The protein below binds the small molecule below.
Small molecule (SMILES): Cc1cc(CCCOc2c(C)cc(-c3noc(C(F)(F)F)n3)cc2C)on1

Sequence of chain 15.A:
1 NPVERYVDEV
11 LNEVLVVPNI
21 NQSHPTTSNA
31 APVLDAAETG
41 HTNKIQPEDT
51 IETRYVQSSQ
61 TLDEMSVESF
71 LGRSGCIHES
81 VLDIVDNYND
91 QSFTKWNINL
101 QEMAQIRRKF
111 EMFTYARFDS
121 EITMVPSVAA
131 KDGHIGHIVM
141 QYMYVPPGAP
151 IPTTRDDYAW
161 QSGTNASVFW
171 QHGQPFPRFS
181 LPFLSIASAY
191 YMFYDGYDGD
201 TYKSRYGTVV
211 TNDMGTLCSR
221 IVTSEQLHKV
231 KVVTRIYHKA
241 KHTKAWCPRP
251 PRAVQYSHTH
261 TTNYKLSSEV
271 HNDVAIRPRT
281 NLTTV

Binding-site contacts:
Ligand atom C6B contacts residue LEU181 of chain 15.A at 3.3 Å (hydrophobic).
Ligand atom C3A contacts residue PHE179 of chain 15.A at 3.1 Å (hydrophobic).
Ligand atom F2 contacts residue TYR142 of chain 15.A at 2.8 Å.
Ligand atom O1 contacts residue MET214 of chain 15.A at 3.5 Å (h-bond).
Ligand atom CM4 contacts residue TYR144 of chain 15.A at 3.9 Å (hydrophobic).
Ligand atom O1B contacts residue ILE98 of chain 15.A at 3.3 Å.
Ligand atom N3A contacts residue TYR144 of chain 15.A at 3.5 Å.
Ligand atom O1A contacts residue LEU217 of chain 15.A at 3.0 Å.
Ligand atom C5B contacts residue ILE98 of chain 15.A at 3.5 Å (hydrophobic).
Ligand atom CM3 contacts residue ASN212 of chain 15.A at 3.4 Å.
Ligand atom F3 contacts residue VAL168 of chain 15.A at 3.0 Å.
Ligand atom CM6 contacts residue LEU181 of chain 15.A at 3.5 Å (hydrophobic).
Ligand atom O1A contacts residue PHE179 of chain 15.A at 3.3 Å.
Ligand atom CM2 contacts residue ILE77 of chain 15.A at 3.1 Å (hydrophobic).
Ligand atom F2 contacts residue TYR144 of chain 15.A at 3.0 Å.
Ligand atom N1A contacts residue MET124 of chain 15.A at 3.5 Å.
Ligand atom F1 contacts residue TYR144 of chain 15.A at 3.3 Å.
Ligand atom F3 contacts residue PHE179 of chain 15.A at 3.0 Å.
Ligand atom C2B contacts residue ILE98 of chain 15.A at 3.7 Å (hydrophobic).
Ligand atom C6B contacts residue ILE98 of chain 15.A at 3.7 Å (hydrophobic).
Ligand atom F1 contacts residue PHE179 of chain 15.A at 3.8 Å.
Ligand atom C5B contacts residue LEU181 of chain 15.A at 3.5 Å (hydrophobic).
Ligand atom N3A contacts residue PHE179 of chain 15.A at 3.4 Å.
Ligand atom CM6 contacts residue LEU184 of chain 15.A at 3.4 Å (hydrophobic).
Ligand atom N1A contacts residue PHE179 of chain 15.A at 3.6 Å.
Ligand atom N2 contacts residue MET214 of chain 15.A at 3.8 Å.
Ligand atom C2A contacts residue PHE179 of chain 15.A at 3.6 Å (hydrophobic).
Ligand atom O1A contacts residue MET124 of chain 15.A at 3.2 Å.
Ligand atom CM4 contacts residue PHE179 of chain 15.A at 3.5 Å (hydrophobic).
Ligand atom N1A contacts residue LEU217 of chain 15.A at 3.3 Å.
Ligand atom C1B contacts residue ILE98 of chain 15.A at 3.4 Å (hydrophobic).
Ligand atom C4 contacts residue TYR190 of chain 15.A at 3.6 Å (hydrophobic).
Ligand atom F2 contacts residue MET143 of chain 15.A at 3.3 Å.
Ligand atom F3 contacts residue TYR142 of chain 15.A at 3.8 Å.
Ligand atom F1 contacts residue ALA166 of chain 15.A at 3.6 Å.
Ligand atom C4 contacts residue LEU100 of chain 15.A at 3.7 Å (hydrophobic).
Ligand atom C3A contacts residue LEU217 of chain 15.A at 3.6 Å (hydrophobic).
Ligand atom F2 contacts residue ALA166 of chain 15.A at 3.5 Å.
Ligand atom CM2 contacts residue ILE122 of chain 15.A at 3.8 Å (hydrophobic).
Ligand atom C4B contacts residue ILE98 of chain 15.A at 3.8 Å (hydrophobic).